Sequence of chain 1.A:
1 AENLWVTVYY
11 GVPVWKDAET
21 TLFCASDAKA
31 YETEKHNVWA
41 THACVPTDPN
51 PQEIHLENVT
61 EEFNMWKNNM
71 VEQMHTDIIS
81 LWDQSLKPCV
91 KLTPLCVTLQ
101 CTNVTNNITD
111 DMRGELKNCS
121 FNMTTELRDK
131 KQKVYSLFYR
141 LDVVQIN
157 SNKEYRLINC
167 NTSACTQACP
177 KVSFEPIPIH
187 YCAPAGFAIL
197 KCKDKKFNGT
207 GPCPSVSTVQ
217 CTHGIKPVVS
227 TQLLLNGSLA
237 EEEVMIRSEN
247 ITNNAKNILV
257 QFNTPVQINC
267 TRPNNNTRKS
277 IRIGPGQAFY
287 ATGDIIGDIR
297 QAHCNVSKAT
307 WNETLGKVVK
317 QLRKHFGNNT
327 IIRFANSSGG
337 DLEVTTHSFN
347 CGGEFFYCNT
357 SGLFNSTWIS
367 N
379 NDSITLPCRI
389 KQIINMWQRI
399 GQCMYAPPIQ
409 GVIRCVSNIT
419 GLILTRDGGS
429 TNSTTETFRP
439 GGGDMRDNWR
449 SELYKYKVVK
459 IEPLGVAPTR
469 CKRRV

Binding-site contacts:
Ligand atom C8 contacts residue NAG1 of chain 1.FA at 3.7 Å.
Ligand atom C5 contacts residue ASN416 of chain 1.A at 3.7 Å.
Ligand atom C2 contacts residue ASN416 of chain 1.A at 2.3 Å.
Ligand atom O6 contacts residue PRO261 of chain 1.A at 3.4 Å.
Ligand atom C7 contacts residue NAG1 of chain 1.FA at 4.3 Å.
Ligand atom O7 contacts residue ASN416 of chain 1.A at 3.9 Å.
Ligand atom C7 contacts residue ASN416 of chain 1.A at 3.6 Å.
Ligand atom C3 contacts residue ASN416 of chain 1.A at 3.7 Å.
Ligand atom O7 contacts residue NAG1 of chain 1.FA at 4.0 Å.
Ligand atom C6 contacts residue PRO261 of chain 1.A at 4.4 Å (hydrophobic).
Ligand atom C7 contacts residue ASN232 of chain 1.A at 4.3 Å.
Ligand atom C8 contacts residue ASN232 of chain 1.A at 3.7 Å.
Ligand atom O5 contacts residue PRO261 of chain 1.A at 3.8 Å.
Ligand atom C4 contacts residue ASN416 of chain 1.A at 4.2 Å.
Ligand atom C1 contacts residue ASN416 of chain 1.A at 1.4 Å.
Ligand atom O5 contacts residue ASN416 of chain 1.A at 2.4 Å (h-bond).
Ligand atom N2 contacts residue ASN416 of chain 1.A at 2.8 Å (h-bond).

A protein and the small-molecule ligand that binds it are described below.
Small molecule (SMILES): CC(=O)N[C@H]1[C@H](O[C@H]2[C@H](O)[C@@H](NC(C)=O)CO[C@@H]2CO)O[C@H](CO)[C@@H](O)[C@@H]1O